Sequence of chain 1.K:
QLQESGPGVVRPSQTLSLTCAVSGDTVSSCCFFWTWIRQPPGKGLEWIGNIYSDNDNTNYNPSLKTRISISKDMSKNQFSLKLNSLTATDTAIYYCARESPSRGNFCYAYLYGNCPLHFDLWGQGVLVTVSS

Sequence of chain 1.I:
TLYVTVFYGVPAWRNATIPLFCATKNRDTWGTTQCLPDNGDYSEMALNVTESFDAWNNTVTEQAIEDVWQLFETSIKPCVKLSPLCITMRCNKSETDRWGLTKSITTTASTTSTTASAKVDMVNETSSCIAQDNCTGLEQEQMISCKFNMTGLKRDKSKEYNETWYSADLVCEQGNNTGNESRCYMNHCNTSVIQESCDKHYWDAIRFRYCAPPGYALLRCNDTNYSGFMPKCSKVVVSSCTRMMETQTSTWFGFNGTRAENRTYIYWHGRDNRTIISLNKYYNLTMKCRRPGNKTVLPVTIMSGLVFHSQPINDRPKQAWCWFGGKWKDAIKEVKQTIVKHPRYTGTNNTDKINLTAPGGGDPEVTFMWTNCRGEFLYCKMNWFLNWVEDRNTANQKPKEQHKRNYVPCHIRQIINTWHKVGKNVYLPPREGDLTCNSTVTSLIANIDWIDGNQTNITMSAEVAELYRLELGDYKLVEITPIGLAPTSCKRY

The protein below binds the small molecule below.
Small molecule (SMILES): CC(=O)N[C@H]1[C@H](O[C@H]2[C@H](O)[C@@H](NC(C)=O)CO[C@@H]2CO)O[C@H](CO)[C@@H](O[C@@H]2O[C@H](CO)[C@@H](O)[C@H](O[C@H]3O[C@H](CO)[C@@H](O)[C@H](O)[C@@H]3O)[C@@H]2O)[C@@H]1O

Binding-site contacts:
Ligand atom O7 contacts residue ARG293 of chain 1.I at 3.6 Å.
Ligand atom N2 contacts residue ASP294 of chain 1.I at 3.8 Å.
Ligand atom O3 contacts residue ASN125 of chain 1.K at 4.3 Å.
Ligand atom C5 contacts residue ASN295 of chain 1.I at 3.6 Å.
Ligand atom O2 contacts residue ARG72 of chain 1.L at 4.2 Å.
Ligand atom O6 contacts residue TRP472 of chain 1.I at 3.1 Å (h-bond).
Ligand atom C8 contacts residue ILE473 of chain 1.I at 3.9 Å (hydrophobic).
Ligand atom O5 contacts residue ASN295 of chain 1.I at 2.3 Å (h-bond).
Ligand atom C8 contacts residue ASP294 of chain 1.I at 3.6 Å.
Ligand atom C2 contacts residue ASN295 of chain 1.I at 2.5 Å.
Ligand atom N2 contacts residue ARG366 of chain 1.I at 4.3 Å.
Ligand atom C7 contacts residue ARG293 of chain 1.I at 3.8 Å.
Ligand atom C3 contacts residue ASN295 of chain 1.I at 3.7 Å.
Ligand atom O7 contacts residue THR368 of chain 1.I at 3.1 Å (h-bond).
Ligand atom C8 contacts residue MAN6 of chain 1.MA at 4.2 Å.
Ligand atom O5 contacts residue TRP472 of chain 1.I at 4.3 Å.
Ligand atom O7 contacts residue MAN6 of chain 1.MA at 4.4 Å.
Ligand atom C8 contacts residue THR368 of chain 1.I at 4.3 Å.
Ligand atom C7 contacts residue TRP472 of chain 1.I at 4.2 Å (hydrophobic).
Ligand atom C8 contacts residue MAN5 of chain 1.MA at 4.0 Å.
Ligand atom C5 contacts residue TRP472 of chain 1.I at 4.0 Å (hydrophobic).
Ligand atom O6 contacts residue ASN125 of chain 1.K at 4.4 Å.
Ligand atom O7 contacts residue TRP472 of chain 1.I at 3.8 Å.
Ligand atom C8 contacts residue GLY292 of chain 1.I at 3.9 Å.
Ligand atom N2 contacts residue ASN125 of chain 1.K at 4.4 Å.
Ligand atom C7 contacts residue THR368 of chain 1.I at 4.2 Å.
Ligand atom C8 contacts residue ASN125 of chain 1.K at 4.2 Å.
Ligand atom C6 contacts residue TRP472 of chain 1.I at 3.3 Å (hydrophobic).
Ligand atom C8 contacts residue ARG293 of chain 1.I at 3.3 Å.
Ligand atom C1 contacts residue ASN295 of chain 1.I at 1.4 Å.
Ligand atom C8 contacts residue TRP472 of chain 1.I at 4.1 Å (hydrophobic).
Ligand atom C8 contacts residue ARG366 of chain 1.I at 3.6 Å.
Ligand atom C7 contacts residue ASN295 of chain 1.I at 3.7 Å.
Ligand atom C7 contacts residue ASP294 of chain 1.I at 3.8 Å.
Ligand atom O7 contacts residue ASN295 of chain 1.I at 4.0 Å.
Ligand atom N2 contacts residue ASN295 of chain 1.I at 2.9 Å (h-bond).
Ligand atom C4 contacts residue ASN295 of chain 1.I at 4.2 Å.
Ligand atom O7 contacts residue ASP294 of chain 1.I at 4.2 Å.

Sequence of chain 1.L:
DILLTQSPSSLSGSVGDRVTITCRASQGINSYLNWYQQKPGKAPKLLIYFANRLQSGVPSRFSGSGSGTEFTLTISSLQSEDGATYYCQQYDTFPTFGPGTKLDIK